Binding-site contacts:
Ligand atom C04 contacts residue ASN62 of chain 1.A at 3.6 Å.
Ligand atom C03 contacts residue THR70 of chain 1.A at 3.4 Å.
Ligand atom C02 contacts residue THR70 of chain 1.A at 4.1 Å.
Ligand atom C05 contacts residue SER90 of chain 2.A at 4.3 Å.
Ligand atom C05 contacts residue ASN62 of chain 1.A at 4.5 Å.
Ligand atom O06 contacts residue ASN62 of chain 1.A at 2.5 Å (h-bond).
Ligand atom C03 contacts residue ALA64 of chain 1.A at 3.9 Å (hydrophobic).
Ligand atom C02 contacts residue GLU86 of chain 2.A at 3.8 Å.
Ligand atom C01 contacts residue GLU86 of chain 2.A at 4.0 Å.
Ligand atom C02 contacts residue ALA64 of chain 1.A at 3.7 Å (hydrophobic).
Ligand atom C03 contacts residue VAL63 of chain 1.A at 4.0 Å (hydrophobic).
Ligand atom O06 contacts residue GLY88 of chain 2.A at 4.3 Å.
Ligand atom C03 contacts residue ASN62 of chain 1.A at 4.5 Å.
Ligand atom C04 contacts residue GLY88 of chain 2.A at 4.4 Å.
Ligand atom O06 contacts residue THR70 of chain 1.A at 3.8 Å.
Ligand atom C01 contacts residue THR87 of chain 2.A at 4.2 Å.
Ligand atom C01 contacts residue SER90 of chain 2.A at 3.8 Å.
Ligand atom C05 contacts residue GLY88 of chain 2.A at 3.5 Å.
Ligand atom C04 contacts residue THR70 of chain 1.A at 3.8 Å.
Ligand atom C02 contacts residue VAL63 of chain 1.A at 4.5 Å (hydrophobic).
Ligand atom C05 contacts residue THR87 of chain 2.A at 4.3 Å.
Ligand atom C01 contacts residue GLY88 of chain 2.A at 4.5 Å.

This small molecule binds to this protein.
Small molecule (SMILES): OC1CCCC1

Sequence of chain 1.A:
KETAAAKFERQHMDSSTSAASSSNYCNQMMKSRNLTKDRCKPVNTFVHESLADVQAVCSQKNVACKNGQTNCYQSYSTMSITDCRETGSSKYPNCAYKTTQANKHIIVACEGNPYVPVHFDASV

Sequence of chain 2.A:
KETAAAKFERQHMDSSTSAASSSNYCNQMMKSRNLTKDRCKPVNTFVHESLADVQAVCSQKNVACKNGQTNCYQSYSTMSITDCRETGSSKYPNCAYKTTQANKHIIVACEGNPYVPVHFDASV